Sequence of chain 1.K:
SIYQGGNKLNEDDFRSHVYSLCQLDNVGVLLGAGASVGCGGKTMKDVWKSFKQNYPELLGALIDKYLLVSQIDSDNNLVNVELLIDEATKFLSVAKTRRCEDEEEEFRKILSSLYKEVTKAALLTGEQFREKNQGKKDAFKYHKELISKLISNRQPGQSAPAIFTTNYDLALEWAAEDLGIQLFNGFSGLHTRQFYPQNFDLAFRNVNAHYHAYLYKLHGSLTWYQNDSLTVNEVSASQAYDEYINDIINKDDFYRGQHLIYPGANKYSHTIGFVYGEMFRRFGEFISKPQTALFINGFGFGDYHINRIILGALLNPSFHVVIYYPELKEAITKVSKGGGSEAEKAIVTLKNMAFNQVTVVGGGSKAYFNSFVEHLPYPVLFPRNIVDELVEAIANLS

Binding-site contacts:
Ligand atom C6 contacts residue GLY35 of chain 1.K at 3.3 Å.
Ligand atom O2D contacts residue ASP311 of chain 1.K at 3.3 Å.
Ligand atom O2A contacts residue THR44 of chain 1.K at 3.9 Å.
Ligand atom O2B contacts residue GLY33 of chain 1.K at 3.7 Å.
Ligand atom C5' contacts residue GLY306 of chain 1.K at 3.9 Å.
Ligand atom N1 contacts residue GLY35 of chain 1.K at 3.4 Å (h-bond).
Ligand atom O3A contacts residue ALA34 of chain 1.K at 3.5 Å.
Ligand atom O2A contacts residue MET45 of chain 1.K at 3.4 Å (h-bond).
Ligand atom O5' contacts residue GLY308 of chain 1.K at 3.8 Å.
Ligand atom C2 contacts residue PHE377 of chain 1.K at 4.0 Å (hydrophobic).
Ligand atom O1B contacts residue PHE307 of chain 1.K at 4.0 Å.
Ligand atom O2B contacts residue THR167 of chain 1.K at 3.4 Å (h-bond).
Ligand atom N6 contacts residue GLY35 of chain 1.K at 3.7 Å.
Ligand atom O3D contacts residue HIS227 of chain 1.K at 3.3 Å (h-bond).
Ligand atom O1B contacts residue GLY308 of chain 1.K at 3.3 Å (h-bond).
Ligand atom N1 contacts residue TYR376 of chain 1.K at 3.7 Å.
Ligand atom C4' contacts residue GLY306 of chain 1.K at 3.7 Å.
Ligand atom O4D contacts residue GLU83 of chain 1.K at 2.9 Å (salt-bridge).
Ligand atom N3 contacts residue GLY306 of chain 1.K at 4.0 Å.
Ligand atom C2 contacts residue GLY35 of chain 1.K at 3.8 Å.
Ligand atom C4D contacts residue GLU83 of chain 1.K at 3.6 Å.
Ligand atom C2 contacts residue TYR376 of chain 1.K at 4.0 Å (hydrophobic).
Ligand atom C3D contacts residue HIS227 of chain 1.K at 3.5 Å.
Ligand atom C6 contacts residue TYR376 of chain 1.K at 3.8 Å (hydrophobic).
Ligand atom O4' contacts residue GLY35 of chain 1.K at 4.0 Å.
Ligand atom C1D contacts residue GLU83 of chain 1.K at 3.0 Å.
Ligand atom O1D contacts residue GLY310 of chain 1.K at 3.5 Å.
Ligand atom N1 contacts residue PHE377 of chain 1.K at 3.6 Å.
Ligand atom O1D contacts residue ASP311 of chain 1.K at 3.8 Å.
Ligand atom O2B contacts residue ALA34 of chain 1.K at 3.2 Å (h-bond).
Ligand atom N6 contacts residue TYR376 of chain 1.K at 3.9 Å.
Ligand atom C5 contacts residue TYR376 of chain 1.K at 4.0 Å (hydrophobic).
Ligand atom O2D contacts residue PHE307 of chain 1.K at 3.9 Å.
Ligand atom O4' contacts residue GLY306 of chain 1.K at 3.5 Å (h-bond).
Ligand atom C3D contacts residue GLU83 of chain 1.K at 3.2 Å.
Ligand atom O3D contacts residue THR167 of chain 1.K at 3.2 Å.
Ligand atom O5' contacts residue GLY306 of chain 1.K at 3.8 Å.
Ligand atom O5D contacts residue MET45 of chain 1.K at 3.9 Å.
Ligand atom C2D contacts residue GLU83 of chain 1.K at 3.2 Å.
Ligand atom C5 contacts residue GLY35 of chain 1.K at 3.7 Å.

This small molecule binds to this protein.
Small molecule (SMILES): Nc1ncnc2c1ncn2[C@@H]1O[C@H](COP(=O)(O)OP(=O)(O)OC[C@H]2O[C@H](O)[C@H](O)[C@@H]2O)[C@@H](O)[C@H]1O